The small molecule below binds the protein below.
Small molecule (SMILES): N[C@@H](CCCC[NH3+])C(=O)O

Binding-site contacts:
Ligand atom CE contacts residue ZDC1 of chain 1.S at 2.5 Å.
Ligand atom NZ contacts residue ZDC1 of chain 1.S at 1.4 Å.